Binding-site contacts:
Ligand atom O1E contacts residue ASN23 of chain 1.I at 3.2 Å (h-bond).
Ligand atom PA contacts residue VAL163 of chain 1.I at 3.6 Å.
Ligand atom C7 contacts residue ASN23 of chain 1.I at 3.4 Å.
Ligand atom O2A contacts residue GLY164 of chain 1.I at 3.6 Å (h-bond).
Ligand atom O4 contacts residue PHE328 of chain 1.I at 3.3 Å.
Ligand atom O3 contacts residue ASP305 of chain 1.I at 3.4 Å (salt-bridge).
Ligand atom C4U contacts residue PRO121 of chain 1.I at 2.9 Å (hydrophobic).
Ligand atom N3U contacts residue ASP123 of chain 1.I at 2.6 Å (salt-bridge).
Ligand atom O1A contacts residue VAL163 of chain 1.I at 2.7 Å (h-bond).
Ligand atom O2U contacts residue LYS160 of chain 1.I at 3.0 Å.
Ligand atom O7 contacts residue ASN23 of chain 1.I at 3.1 Å (h-bond).
Ligand atom O1B contacts residue GLY164 of chain 1.I at 3.2 Å (h-bond).
Ligand atom O2E contacts residue LYS22 of chain 1.I at 2.7 Å (salt-bridge).
Ligand atom O2E contacts residue LEU370 of chain 1.I at 2.7 Å.
Ligand atom O2B contacts residue ARG120 of chain 1.I at 3.0 Å (salt-bridge).
Ligand atom C2U contacts residue PRO121 of chain 1.I at 3.6 Å (hydrophobic).
Ligand atom C6U contacts residue PRO121 of chain 1.I at 3.5 Å (hydrophobic).
Ligand atom N3U contacts residue PRO121 of chain 1.I at 3.2 Å (h-bond).
Ligand atom O2U contacts residue PRO121 of chain 1.I at 3.6 Å.
Ligand atom O2A contacts residue SER162 of chain 1.I at 2.9 Å (h-bond).
Ligand atom C2U contacts residue ASP123 of chain 1.I at 3.6 Å.
Ligand atom C1E contacts residue LEU370 of chain 1.I at 3.5 Å (hydrophobic).
Ligand atom O1E contacts residue LYS22 of chain 1.I at 3.3 Å (salt-bridge).
Ligand atom O4U contacts residue LEU124 of chain 1.I at 2.8 Å (h-bond).
Ligand atom O1A contacts residue SER162 of chain 1.I at 3.3 Å.
Ligand atom O3 contacts residue ASN23 of chain 1.I at 3.5 Å (h-bond).
Ligand atom C4U contacts residue ASP123 of chain 1.I at 3.3 Å.
Ligand atom O4U contacts residue PRO121 of chain 1.I at 3.3 Å (h-bond).
Ligand atom O4U contacts residue ASP123 of chain 1.I at 3.2 Å (salt-bridge).
Ligand atom C5U contacts residue PRO121 of chain 1.I at 3.1 Å (hydrophobic).
Ligand atom O4 contacts residue ASP305 of chain 1.I at 3.3 Å (salt-bridge).
Ligand atom C1E contacts residue LYS22 of chain 1.I at 3.4 Å.
Ligand atom C1E contacts residue ASN23 of chain 1.I at 3.6 Å.
Ligand atom O4U contacts residue VAL122 of chain 1.I at 3.2 Å.
Ligand atom O5 contacts residue VAL163 of chain 1.I at 3.7 Å.
Ligand atom O2D contacts residue ALA119 of chain 1.I at 2.7 Å (h-bond).
Ligand atom N2 contacts residue ASN23 of chain 1.I at 3.7 Å.
Ligand atom C2 contacts residue ASN23 of chain 1.I at 3.7 Å.
Ligand atom C8 contacts residue ASN23 of chain 1.I at 3.7 Å.
Ligand atom O3D contacts residue VAL327 of chain 1.I at 3.1 Å (h-bond).

The protein below binds the small molecule below.
Small molecule (SMILES): C=C(O[C@H]1[C@H](O)[C@@H](CO)O[C@H](O[P](=O)(O)O[P](=O)(O)OC[C@H]2O[C@@H](n3ccc(=O)[nH]c3=O)[C@H](O)[C@@H]2O)[C@@H]1NC(C)=O)C(=O)O

Sequence of chain 1.I:
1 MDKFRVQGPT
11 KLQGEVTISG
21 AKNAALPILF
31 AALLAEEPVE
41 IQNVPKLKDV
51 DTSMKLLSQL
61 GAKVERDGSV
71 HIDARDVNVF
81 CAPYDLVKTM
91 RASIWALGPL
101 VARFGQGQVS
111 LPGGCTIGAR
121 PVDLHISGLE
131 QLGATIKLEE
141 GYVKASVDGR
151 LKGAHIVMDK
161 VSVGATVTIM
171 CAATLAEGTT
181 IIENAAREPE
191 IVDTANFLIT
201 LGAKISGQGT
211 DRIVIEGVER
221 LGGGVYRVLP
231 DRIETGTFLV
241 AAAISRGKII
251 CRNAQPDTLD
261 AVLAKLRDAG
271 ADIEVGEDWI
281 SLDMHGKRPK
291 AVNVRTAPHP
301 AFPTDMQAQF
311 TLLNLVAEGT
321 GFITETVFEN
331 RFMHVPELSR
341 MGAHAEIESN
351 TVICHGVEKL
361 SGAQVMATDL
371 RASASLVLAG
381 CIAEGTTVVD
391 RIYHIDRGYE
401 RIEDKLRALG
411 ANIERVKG